This protein binds this small molecule.
Small molecule (SMILES): CC(=O)N[C@@H]1[C@@H](O)[C@H](O)[C@@H](CO)O[C@H]1O

Binding-site contacts:
Ligand atom C1 contacts residue SER102 of chain 3.A at 4.3 Å.
Ligand atom C5 contacts residue ASN100 of chain 3.A at 3.6 Å.
Ligand atom O7 contacts residue SER101 of chain 3.A at 3.9 Å.
Ligand atom N2 contacts residue ASN100 of chain 3.A at 3.0 Å (h-bond).
Ligand atom N2 contacts residue SER101 of chain 3.A at 4.4 Å.
Ligand atom C2 contacts residue ASN100 of chain 3.A at 2.5 Å.
Ligand atom C7 contacts residue SER101 of chain 3.A at 4.3 Å.
Ligand atom C3 contacts residue ASN100 of chain 3.A at 3.8 Å.
Ligand atom C7 contacts residue ASN100 of chain 3.A at 3.4 Å.
Ligand atom O5 contacts residue ASN100 of chain 3.A at 2.4 Å (h-bond).
Ligand atom O7 contacts residue ASN100 of chain 3.A at 3.0 Å (h-bond).
Ligand atom C4 contacts residue ASN100 of chain 3.A at 4.2 Å.
Ligand atom C1 contacts residue ASN100 of chain 3.A at 1.4 Å.

Sequence of chain 3.A:
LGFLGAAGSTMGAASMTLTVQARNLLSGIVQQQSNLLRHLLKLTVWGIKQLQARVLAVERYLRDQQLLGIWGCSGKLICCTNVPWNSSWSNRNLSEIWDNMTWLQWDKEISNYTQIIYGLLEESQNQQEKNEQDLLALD